Binding-site contacts:
Ligand atom C8 contacts residue GLN96 of chain 1.D at 3.5 Å.
Ligand atom C2 contacts residue ASN97 of chain 1.D at 2.5 Å.
Ligand atom C5 contacts residue ARG219 of chain 1.D at 4.3 Å.
Ligand atom N2 contacts residue ASN97 of chain 1.D at 2.9 Å (h-bond).
Ligand atom O5 contacts residue ASN97 of chain 1.D at 2.4 Å (h-bond).
Ligand atom O5 contacts residue ARG219 of chain 1.D at 4.3 Å.
Ligand atom O7 contacts residue GLN96 of chain 1.D at 3.4 Å (h-bond).
Ligand atom C7 contacts residue ASN97 of chain 1.D at 3.8 Å.
Ligand atom C3 contacts residue ASN97 of chain 1.D at 3.8 Å.
Ligand atom O7 contacts residue ASN97 of chain 1.D at 4.3 Å.
Ligand atom C7 contacts residue GLN96 of chain 1.D at 3.9 Å.
Ligand atom C1 contacts residue ARG219 of chain 1.D at 4.4 Å.
Ligand atom C4 contacts residue ASN97 of chain 1.D at 4.3 Å.
Ligand atom C1 contacts residue ASN97 of chain 1.D at 1.4 Å.
Ligand atom C5 contacts residue ASN97 of chain 1.D at 3.7 Å.

The small molecule below binds the protein below.
Small molecule (SMILES): CC(=O)N[C@@H]1[C@@H](O)[C@H](O)[C@@H](CO)O[C@H]1O

Sequence of chain 1.D:
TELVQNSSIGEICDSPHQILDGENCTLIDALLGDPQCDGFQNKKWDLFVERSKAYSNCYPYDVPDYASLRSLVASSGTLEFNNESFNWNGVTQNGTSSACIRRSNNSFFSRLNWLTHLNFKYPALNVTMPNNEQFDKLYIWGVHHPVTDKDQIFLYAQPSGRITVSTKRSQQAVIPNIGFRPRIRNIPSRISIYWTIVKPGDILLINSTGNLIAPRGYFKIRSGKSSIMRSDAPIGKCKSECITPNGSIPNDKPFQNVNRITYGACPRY